Binding-site contacts:
Ligand atom N2 contacts residue ASN1098 of chain 1.B at 3.0 Å (h-bond).
Ligand atom C2 contacts residue THR1100 of chain 1.B at 3.6 Å.
Ligand atom C3 contacts residue HIS1101 of chain 1.B at 3.8 Å.
Ligand atom C2 contacts residue HIS1101 of chain 1.B at 4.2 Å.
Ligand atom C3 contacts residue ASN1098 of chain 1.B at 3.8 Å.
Ligand atom O5 contacts residue PHE1103 of chain 1.B at 3.7 Å.
Ligand atom O4 contacts residue HIS1101 of chain 1.B at 4.1 Å.
Ligand atom C8 contacts residue HIS1101 of chain 1.B at 3.6 Å.
Ligand atom C5 contacts residue ASN1098 of chain 1.B at 3.7 Å.
Ligand atom C8 contacts residue THR1100 of chain 1.B at 3.9 Å.
Ligand atom C1 contacts residue HIS1101 of chain 1.B at 3.7 Å.
Ligand atom C2 contacts residue ASN1098 of chain 1.B at 2.5 Å.
Ligand atom C4 contacts residue ASN1098 of chain 1.B at 4.2 Å.
Ligand atom C8 contacts residue ASN1098 of chain 1.B at 3.5 Å.
Ligand atom O5 contacts residue ASN1098 of chain 1.B at 2.3 Å (h-bond).
Ligand atom C4 contacts residue HIS1101 of chain 1.B at 4.1 Å.
Ligand atom C1 contacts residue THR1100 of chain 1.B at 3.6 Å.
Ligand atom C1 contacts residue ASN1098 of chain 1.B at 1.4 Å.
Ligand atom C6 contacts residue PHE1103 of chain 1.B at 4.1 Å (hydrophobic).
Ligand atom C3 contacts residue THR1100 of chain 1.B at 3.7 Å.
Ligand atom N2 contacts residue THR1100 of chain 1.B at 2.9 Å (h-bond).
Ligand atom C7 contacts residue ASN1098 of chain 1.B at 3.6 Å.
Ligand atom C5 contacts residue HIS1101 of chain 1.B at 3.6 Å.
Ligand atom C5 contacts residue PHE1103 of chain 1.B at 4.3 Å (hydrophobic).
Ligand atom C7 contacts residue THR1100 of chain 1.B at 3.9 Å.
Ligand atom O5 contacts residue HIS1101 of chain 1.B at 4.0 Å.
Ligand atom O3 contacts residue THR1100 of chain 1.B at 4.5 Å.
Ligand atom O7 contacts residue ASN1098 of chain 1.B at 3.8 Å.

Sequence of chain 1.B:
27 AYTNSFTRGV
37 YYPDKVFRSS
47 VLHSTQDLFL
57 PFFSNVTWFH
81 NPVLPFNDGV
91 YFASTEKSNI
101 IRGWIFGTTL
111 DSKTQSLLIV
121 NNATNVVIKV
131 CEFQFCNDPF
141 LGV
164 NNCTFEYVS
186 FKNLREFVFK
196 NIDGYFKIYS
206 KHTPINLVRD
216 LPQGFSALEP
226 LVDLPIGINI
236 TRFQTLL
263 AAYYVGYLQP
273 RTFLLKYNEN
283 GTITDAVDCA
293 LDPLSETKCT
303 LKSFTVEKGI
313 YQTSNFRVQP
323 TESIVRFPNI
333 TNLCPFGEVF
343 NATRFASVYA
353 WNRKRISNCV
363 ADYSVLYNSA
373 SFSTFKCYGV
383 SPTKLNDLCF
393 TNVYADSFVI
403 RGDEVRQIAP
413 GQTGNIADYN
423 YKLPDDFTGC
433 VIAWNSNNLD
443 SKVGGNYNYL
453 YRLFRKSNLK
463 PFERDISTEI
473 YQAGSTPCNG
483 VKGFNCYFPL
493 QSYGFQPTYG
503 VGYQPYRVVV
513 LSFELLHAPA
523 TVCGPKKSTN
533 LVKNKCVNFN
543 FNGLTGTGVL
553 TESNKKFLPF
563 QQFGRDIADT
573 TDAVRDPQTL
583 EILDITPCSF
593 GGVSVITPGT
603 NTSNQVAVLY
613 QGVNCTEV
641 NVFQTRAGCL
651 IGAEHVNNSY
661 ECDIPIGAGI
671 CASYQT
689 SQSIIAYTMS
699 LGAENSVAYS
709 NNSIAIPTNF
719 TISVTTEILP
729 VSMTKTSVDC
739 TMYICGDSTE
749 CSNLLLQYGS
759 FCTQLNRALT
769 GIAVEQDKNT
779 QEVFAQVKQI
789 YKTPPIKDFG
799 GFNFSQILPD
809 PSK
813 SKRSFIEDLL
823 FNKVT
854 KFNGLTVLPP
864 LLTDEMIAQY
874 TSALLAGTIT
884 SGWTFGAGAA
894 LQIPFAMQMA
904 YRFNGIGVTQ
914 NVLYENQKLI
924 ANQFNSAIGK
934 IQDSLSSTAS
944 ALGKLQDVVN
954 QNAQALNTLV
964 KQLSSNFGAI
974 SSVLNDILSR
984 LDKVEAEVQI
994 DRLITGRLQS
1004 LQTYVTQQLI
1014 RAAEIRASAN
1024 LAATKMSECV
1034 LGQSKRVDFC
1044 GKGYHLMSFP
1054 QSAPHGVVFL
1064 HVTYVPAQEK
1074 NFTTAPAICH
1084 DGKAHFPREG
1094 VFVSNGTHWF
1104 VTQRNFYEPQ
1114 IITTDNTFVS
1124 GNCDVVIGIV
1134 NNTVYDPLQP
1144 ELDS

The small molecule below binds the protein below.
Small molecule (SMILES): CC(=O)N[C@H]1[C@H](O[C@H]2[C@H](O)[C@@H](NC(C)=O)CO[C@@H]2CO)O[C@H](CO)[C@@H](O)[C@@H]1O